This protein binds this small molecule.
Small molecule (SMILES): O=C(Nc1nc(-n2ccnc2)c2nc(-c3cccnc3)sc2n1)C1CC1

Binding-site contacts:
Ligand atom S15 contacts residue GLY64 of chain 1.D at 3.8 Å.
Ligand atom C16 contacts residue PRO66 of chain 1.D at 3.7 Å (hydrophobic).
Ligand atom C2 contacts residue ILE65 of chain 1.D at 3.6 Å (hydrophobic).
Ligand atom N5 contacts residue ILE65 of chain 1.D at 3.7 Å.
Ligand atom C12 contacts residue VAL154 of chain 1.D at 3.9 Å (hydrophobic).
Ligand atom C21 contacts residue PRO66 of chain 1.D at 3.8 Å (hydrophobic).
Ligand atom C23 contacts residue ASN33 of chain 1.D at 3.4 Å.
Ligand atom N1 contacts residue ASP60 of chain 1.D at 3.7 Å.
Ligand atom S15 contacts residue ILE65 of chain 1.D at 3.8 Å.
Ligand atom C3 contacts residue ILE65 of chain 1.D at 3.5 Å (hydrophobic).
Ligand atom C10 contacts residue ASP60 of chain 1.D at 3.2 Å.
Ligand atom C2 contacts residue GLU37 of chain 1.D at 3.6 Å.
Ligand atom N1 contacts residue ILE65 of chain 1.D at 3.7 Å.
Ligand atom C11 contacts residue VAL30 of chain 1.D at 3.3 Å (hydrophobic).
Ligand atom C14 contacts residue ARG63 of chain 1.D at 3.9 Å.
Ligand atom N20 contacts residue ARG123 of chain 1.D at 3.4 Å (salt-bridge).
Ligand atom C17 contacts residue PHE91 of chain 1.D at 3.9 Å (hydrophobic).
Ligand atom N7 contacts residue ASP60 of chain 1.D at 2.7 Å (salt-bridge).
Ligand atom C16 contacts residue ARG63 of chain 1.D at 3.6 Å.
Ligand atom C8 contacts residue THR152 of chain 1.D at 3.7 Å.
Ligand atom O9 contacts residue ASN33 of chain 1.D at 3.9 Å.
Ligand atom N20 contacts residue ARG63 of chain 1.D at 3.8 Å.
Ligand atom C6 contacts residue ASP60 of chain 1.D at 3.7 Å.
Ligand atom N24 contacts residue ILE81 of chain 1.D at 3.7 Å.
Ligand atom C10 contacts residue ALA34 of chain 1.D at 3.7 Å (hydrophobic).
Ligand atom C12 contacts residue VAL58 of chain 1.D at 3.7 Å (hydrophobic).
Ligand atom N7 contacts residue THR152 of chain 1.D at 3.7 Å.
Ligand atom C21 contacts residue ARG123 of chain 1.D at 3.5 Å.
Ligand atom O9 contacts residue THR152 of chain 1.D at 3.9 Å.
Ligand atom C8 contacts residue ASP60 of chain 1.D at 3.4 Å.
Ligand atom C12 contacts residue THR152 of chain 1.D at 3.5 Å.
Ligand atom C6 contacts residue ILE65 of chain 1.D at 3.7 Å (hydrophobic).
Ligand atom S15 contacts residue GLU37 of chain 1.D at 3.3 Å (salt-bridge).
Ligand atom C4 contacts residue ILE65 of chain 1.D at 3.6 Å (hydrophobic).
Ligand atom O9 contacts residue ILE65 of chain 1.D at 3.6 Å.
Ligand atom N5 contacts residue ASN33 of chain 1.D at 3.6 Å.
Ligand atom C12 contacts residue ASP60 of chain 1.D at 3.9 Å.
Ligand atom C21 contacts residue ARG63 of chain 1.D at 3.4 Å.
Ligand atom C14 contacts residue GLU37 of chain 1.D at 3.8 Å.
Ligand atom N24 contacts residue ASN33 of chain 1.D at 3.5 Å (h-bond).

Sequence of chain 1.D:
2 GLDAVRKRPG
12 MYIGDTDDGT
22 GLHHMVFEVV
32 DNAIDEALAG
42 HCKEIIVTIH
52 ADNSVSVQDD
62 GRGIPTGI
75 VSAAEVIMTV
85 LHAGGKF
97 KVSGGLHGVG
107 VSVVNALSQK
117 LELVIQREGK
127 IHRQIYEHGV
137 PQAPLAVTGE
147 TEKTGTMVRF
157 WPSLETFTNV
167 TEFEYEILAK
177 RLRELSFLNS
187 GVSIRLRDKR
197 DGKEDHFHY